This small molecule binds to this protein.
Small molecule (SMILES): CC(=O)N[C@@H]1[C@@H](O)[C@H](O)[C@@H](CO)O[C@H]1O

Sequence of chain 1.A:
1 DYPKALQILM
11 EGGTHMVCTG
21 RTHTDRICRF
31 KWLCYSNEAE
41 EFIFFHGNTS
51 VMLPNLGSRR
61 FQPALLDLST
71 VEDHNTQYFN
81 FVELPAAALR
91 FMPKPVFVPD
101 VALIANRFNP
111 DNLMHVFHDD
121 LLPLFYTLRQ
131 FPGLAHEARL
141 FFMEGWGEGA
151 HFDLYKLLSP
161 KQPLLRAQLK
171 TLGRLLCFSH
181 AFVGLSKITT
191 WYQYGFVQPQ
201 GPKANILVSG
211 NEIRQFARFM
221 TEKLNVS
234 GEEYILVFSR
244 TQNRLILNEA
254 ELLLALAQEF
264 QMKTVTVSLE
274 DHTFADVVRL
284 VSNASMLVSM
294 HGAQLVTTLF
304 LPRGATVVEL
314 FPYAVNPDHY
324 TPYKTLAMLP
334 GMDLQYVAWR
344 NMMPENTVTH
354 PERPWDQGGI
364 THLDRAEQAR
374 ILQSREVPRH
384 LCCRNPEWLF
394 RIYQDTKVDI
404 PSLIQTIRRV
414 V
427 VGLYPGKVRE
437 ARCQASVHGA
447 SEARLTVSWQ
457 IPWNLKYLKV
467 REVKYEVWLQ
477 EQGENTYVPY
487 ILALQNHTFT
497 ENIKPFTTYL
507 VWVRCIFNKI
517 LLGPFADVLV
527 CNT

Sequence of chain 2.A:
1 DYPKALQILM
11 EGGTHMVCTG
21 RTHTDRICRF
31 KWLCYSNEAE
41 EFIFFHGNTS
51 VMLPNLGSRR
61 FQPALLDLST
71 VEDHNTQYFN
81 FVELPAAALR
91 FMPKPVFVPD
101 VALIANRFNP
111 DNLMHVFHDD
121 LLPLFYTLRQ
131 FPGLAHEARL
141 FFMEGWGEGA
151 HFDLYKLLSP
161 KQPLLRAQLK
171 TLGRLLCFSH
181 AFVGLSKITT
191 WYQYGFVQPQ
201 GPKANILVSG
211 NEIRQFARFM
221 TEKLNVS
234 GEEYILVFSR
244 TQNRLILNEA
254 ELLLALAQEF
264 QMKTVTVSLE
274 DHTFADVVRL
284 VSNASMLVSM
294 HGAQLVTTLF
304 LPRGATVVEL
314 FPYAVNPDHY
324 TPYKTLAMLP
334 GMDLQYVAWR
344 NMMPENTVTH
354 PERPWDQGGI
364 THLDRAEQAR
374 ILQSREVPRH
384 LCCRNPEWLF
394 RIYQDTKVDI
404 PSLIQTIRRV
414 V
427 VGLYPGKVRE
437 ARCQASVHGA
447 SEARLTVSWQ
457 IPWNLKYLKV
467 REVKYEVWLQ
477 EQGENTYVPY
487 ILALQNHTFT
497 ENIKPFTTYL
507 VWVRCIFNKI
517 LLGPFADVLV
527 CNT

Binding-site contacts:
Ligand atom C4 contacts residue ASN48 of chain 1.A at 4.3 Å.
Ligand atom C8 contacts residue ARG218 of chain 2.A at 3.8 Å.
Ligand atom O6 contacts residue GLU11 of chain 1.A at 4.0 Å.
Ligand atom N2 contacts residue ASN48 of chain 1.A at 2.7 Å (h-bond).
Ligand atom O7 contacts residue ASN48 of chain 1.A at 3.1 Å (h-bond).
Ligand atom C3 contacts residue ASN48 of chain 1.A at 3.7 Å.
Ligand atom C1 contacts residue ASN48 of chain 1.A at 1.4 Å.
Ligand atom C5 contacts residue ASN48 of chain 1.A at 3.8 Å.
Ligand atom C8 contacts residue ASN48 of chain 1.A at 3.5 Å.
Ligand atom O5 contacts residue ASN48 of chain 1.A at 2.5 Å (h-bond).
Ligand atom O5 contacts residue GLU11 of chain 1.A at 4.5 Å.
Ligand atom C6 contacts residue GLU11 of chain 1.A at 3.6 Å.
Ligand atom O4 contacts residue GLU11 of chain 1.A at 4.5 Å.
Ligand atom C2 contacts residue ASN48 of chain 1.A at 2.4 Å.
Ligand atom C5 contacts residue GLU11 of chain 1.A at 3.7 Å.
Ligand atom C7 contacts residue ASN48 of chain 1.A at 3.0 Å.